Sequence of chain 1.B:
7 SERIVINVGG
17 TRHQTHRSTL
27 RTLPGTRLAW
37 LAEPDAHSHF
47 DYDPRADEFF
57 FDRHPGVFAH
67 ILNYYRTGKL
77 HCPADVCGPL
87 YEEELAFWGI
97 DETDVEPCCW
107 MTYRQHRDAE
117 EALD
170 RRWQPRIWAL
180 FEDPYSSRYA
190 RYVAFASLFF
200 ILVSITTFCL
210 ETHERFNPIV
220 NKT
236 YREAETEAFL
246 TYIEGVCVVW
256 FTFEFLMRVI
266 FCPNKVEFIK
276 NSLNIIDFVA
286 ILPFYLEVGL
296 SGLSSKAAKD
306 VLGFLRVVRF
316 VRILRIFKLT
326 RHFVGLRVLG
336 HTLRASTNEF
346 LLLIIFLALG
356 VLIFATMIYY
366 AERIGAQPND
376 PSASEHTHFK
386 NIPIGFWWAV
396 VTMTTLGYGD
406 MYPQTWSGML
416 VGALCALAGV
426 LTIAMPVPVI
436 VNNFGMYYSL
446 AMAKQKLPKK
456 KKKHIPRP

Sequence of chain 1.A:
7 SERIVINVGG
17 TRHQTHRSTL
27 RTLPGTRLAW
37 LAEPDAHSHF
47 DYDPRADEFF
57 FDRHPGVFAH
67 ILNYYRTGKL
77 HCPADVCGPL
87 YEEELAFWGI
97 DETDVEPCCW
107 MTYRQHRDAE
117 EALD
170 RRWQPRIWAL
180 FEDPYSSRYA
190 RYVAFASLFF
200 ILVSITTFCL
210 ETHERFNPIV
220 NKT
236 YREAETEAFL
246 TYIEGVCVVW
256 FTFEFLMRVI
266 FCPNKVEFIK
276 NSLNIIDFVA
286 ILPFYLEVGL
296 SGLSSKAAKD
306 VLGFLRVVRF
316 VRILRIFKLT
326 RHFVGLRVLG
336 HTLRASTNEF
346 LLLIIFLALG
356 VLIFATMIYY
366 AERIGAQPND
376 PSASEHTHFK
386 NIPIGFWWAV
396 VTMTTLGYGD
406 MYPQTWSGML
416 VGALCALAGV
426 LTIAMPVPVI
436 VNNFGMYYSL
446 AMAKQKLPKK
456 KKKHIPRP

Binding-site contacts:
Ligand atom CAP contacts residue PHE322 of chain 1.B at 3.5 Å (hydrophobic).
Ligand atom CAL contacts residue LEU278 of chain 1.B at 4.1 Å (hydrophobic).
Ligand atom OAG contacts residue LEU278 of chain 1.B at 3.6 Å.
Ligand atom OAG contacts residue ASN276 of chain 1.B at 4.1 Å.
Ligand atom CAA contacts residue THR427 of chain 1.A at 3.8 Å.
Ligand atom CBG contacts residue PHE322 of chain 1.B at 4.2 Å (hydrophobic).
Ligand atom CBB contacts residue LEU338 of chain 1.B at 4.0 Å (hydrophobic).
Ligand atom CAC contacts residue LEU338 of chain 1.B at 3.7 Å (hydrophobic).
Ligand atom CAD contacts residue ARG332 of chain 1.B at 3.6 Å.
Ligand atom CAZ contacts residue ARG326 of chain 1.B at 4.0 Å.
Ligand atom CAB contacts residue PHE351 of chain 1.A at 4.3 Å (hydrophobic).
Ligand atom CAV contacts residue ARG326 of chain 1.B at 3.4 Å.
Ligand atom CBA contacts residue PHE351 of chain 1.A at 3.7 Å (hydrophobic).
Ligand atom CAS contacts residue LEU331 of chain 1.B at 4.2 Å (hydrophobic).
Ligand atom OAH contacts residue ASN276 of chain 1.B at 2.9 Å (h-bond).
Ligand atom CAA contacts residue PHE351 of chain 1.A at 3.4 Å (hydrophobic).
Ligand atom CAB contacts residue GLY355 of chain 1.A at 3.7 Å.
Ligand atom CAI contacts residue ARG326 of chain 1.B at 3.7 Å.
Ligand atom CAM contacts residue LEU278 of chain 1.B at 3.8 Å (hydrophobic).
Ligand atom CAE contacts residue LEU331 of chain 1.B at 3.4 Å (hydrophobic).
Ligand atom CBA contacts residue GLY355 of chain 1.A at 3.6 Å.
Ligand atom CBG contacts residue LEU331 of chain 1.B at 4.0 Å (hydrophobic).
Ligand atom CAQ contacts residue LEU331 of chain 1.B at 3.5 Å (hydrophobic).
Ligand atom CAI contacts residue PHE322 of chain 1.B at 3.9 Å (hydrophobic).
Ligand atom CAO contacts residue LEU334 of chain 1.B at 3.6 Å (hydrophobic).
Ligand atom CAQ contacts residue PHE322 of chain 1.B at 3.3 Å (hydrophobic).
Ligand atom CAE contacts residue LEU334 of chain 1.B at 3.5 Å (hydrophobic).
Ligand atom CAD contacts residue LEU331 of chain 1.B at 3.4 Å (hydrophobic).
Ligand atom CAY contacts residue LEU278 of chain 1.B at 3.9 Å (hydrophobic).
Ligand atom CAB contacts residue THR427 of chain 1.A at 3.6 Å.
Ligand atom CAQ contacts residue LEU354 of chain 1.A at 4.2 Å (hydrophobic).
Ligand atom CBB contacts residue LEU334 of chain 1.B at 4.1 Å (hydrophobic).
Ligand atom CAE contacts residue GLY335 of chain 1.B at 4.2 Å.
Ligand atom CAK contacts residue PHE322 of chain 1.B at 3.8 Å (hydrophobic).
Ligand atom CBD contacts residue LEU331 of chain 1.B at 4.0 Å (hydrophobic).
Ligand atom CAL contacts residue ASN276 of chain 1.B at 3.9 Å.
Ligand atom CAX contacts residue ASN276 of chain 1.B at 3.7 Å.
Ligand atom CAS contacts residue GLY335 of chain 1.B at 3.9 Å.
Ligand atom CAN contacts residue LEU354 of chain 1.A at 4.2 Å (hydrophobic).
Ligand atom CBA contacts residue LEU354 of chain 1.A at 4.1 Å (hydrophobic).

The protein below binds the small molecule below.
Small molecule (SMILES): CC(C)CCC[C@@H](C)[C@H]1CC[C@H]2[C@@H]3CC=C4C[C@@H](OC(=O)CCC(=O)O)CC[C@]4(C)[C@H]3CC[C@]12C